The small molecule below binds the protein below.
Small molecule (SMILES): CC(=O)N[C@H]1[C@H](O[C@H]2[C@H](O)[C@@H](NC(C)=O)CO[C@@H]2CO)O[C@H](CO)[C@@H](O)[C@@H]1O

Sequence of chain 10.BA:
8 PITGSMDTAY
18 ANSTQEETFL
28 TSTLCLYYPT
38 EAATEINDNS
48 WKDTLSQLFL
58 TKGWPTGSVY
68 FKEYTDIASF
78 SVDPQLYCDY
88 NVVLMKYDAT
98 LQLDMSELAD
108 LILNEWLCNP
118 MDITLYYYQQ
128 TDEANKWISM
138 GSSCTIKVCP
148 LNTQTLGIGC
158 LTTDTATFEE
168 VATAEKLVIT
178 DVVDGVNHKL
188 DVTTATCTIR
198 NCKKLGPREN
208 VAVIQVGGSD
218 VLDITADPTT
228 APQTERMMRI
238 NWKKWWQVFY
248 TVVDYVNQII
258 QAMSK

Binding-site contacts:
Ligand atom C4 contacts residue ASN19 of chain 10.BA at 4.4 Å.
Ligand atom N2 contacts residue ASN19 of chain 10.BA at 3.2 Å (h-bond).
Ligand atom C3 contacts residue ASN19 of chain 10.BA at 4.0 Å.
Ligand atom C8 contacts residue TYR17 of chain 10.BA at 4.4 Å (hydrophobic).
Ligand atom C1 contacts residue ASN19 of chain 10.BA at 1.6 Å.
Ligand atom C7 contacts residue ASN19 of chain 10.BA at 3.8 Å.
Ligand atom C2 contacts residue ASN19 of chain 10.BA at 2.9 Å.
Ligand atom O5 contacts residue ASN19 of chain 10.BA at 2.5 Å (h-bond).
Ligand atom O7 contacts residue ASN19 of chain 10.BA at 4.2 Å.
Ligand atom C5 contacts residue ASN19 of chain 10.BA at 3.5 Å.